Sequence of chain 1.B:
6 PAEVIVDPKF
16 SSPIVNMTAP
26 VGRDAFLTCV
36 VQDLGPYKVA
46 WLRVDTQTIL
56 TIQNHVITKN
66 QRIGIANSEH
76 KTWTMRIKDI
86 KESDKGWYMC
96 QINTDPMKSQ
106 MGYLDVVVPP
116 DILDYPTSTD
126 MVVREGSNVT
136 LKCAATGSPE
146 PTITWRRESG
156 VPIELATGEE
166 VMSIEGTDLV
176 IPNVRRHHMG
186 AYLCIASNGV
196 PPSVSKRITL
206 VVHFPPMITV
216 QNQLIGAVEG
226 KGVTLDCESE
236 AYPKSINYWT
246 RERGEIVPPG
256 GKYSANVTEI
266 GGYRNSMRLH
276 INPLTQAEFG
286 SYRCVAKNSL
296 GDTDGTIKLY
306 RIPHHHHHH

Binding-site contacts:
Ligand atom C7 contacts residue ASN133 of chain 1.B at 3.2 Å.
Ligand atom C3 contacts residue ASN133 of chain 1.B at 3.8 Å.
Ligand atom O5 contacts residue ASN133 of chain 1.B at 2.4 Å (h-bond).
Ligand atom C2 contacts residue ASN133 of chain 1.B at 2.5 Å.
Ligand atom C8 contacts residue ASN133 of chain 1.B at 4.1 Å.
Ligand atom C1 contacts residue ASN133 of chain 1.B at 1.4 Å.
Ligand atom C4 contacts residue ASN133 of chain 1.B at 4.3 Å.
Ligand atom C5 contacts residue ASN133 of chain 1.B at 3.6 Å.
Ligand atom O7 contacts residue ASN133 of chain 1.B at 3.1 Å (h-bond).
Ligand atom N2 contacts residue ASN133 of chain 1.B at 2.9 Å (h-bond).

This protein binds this small molecule.
Small molecule (SMILES): CC(=O)N[C@@H]1[C@@H](O)[C@H](O)[C@@H](CO)O[C@H]1O